Binding-site contacts:
Ligand atom C6 contacts residue PRO205 of chain 1.VA at 3.9 Å (hydrophobic).
Ligand atom N3 contacts residue PRO416 of chain 1.VA at 4.1 Å.
Ligand atom C2 contacts residue GLY424 of chain 1.VA at 4.1 Å.
Ligand atom C2' contacts residue PRO416 of chain 1.VA at 4.5 Å (hydrophobic).
Ligand atom N7 contacts residue PRO416 of chain 1.VA at 3.7 Å.
Ligand atom C5 contacts residue PRO416 of chain 1.VA at 3.2 Å (hydrophobic).
Ligand atom P contacts residue DC1 of chain 1.YE at 1.6 Å.
Ligand atom C8 contacts residue PRO416 of chain 1.VA at 4.5 Å (hydrophobic).
Ligand atom C5 contacts residue HIS415 of chain 1.VA at 4.3 Å.
Ligand atom C8 contacts residue HIS415 of chain 1.VA at 3.3 Å.
Ligand atom N1 contacts residue PRO416 of chain 1.VA at 3.4 Å (h-bond).
Ligand atom C6 contacts residue PRO416 of chain 1.VA at 2.9 Å (hydrophobic).
Ligand atom N6 contacts residue ASN394 of chain 1.VA at 4.3 Å.
Ligand atom O5' contacts residue DC1 of chain 1.YE at 2.5 Å (h-bond).
Ligand atom OP2 contacts residue DC1 of chain 1.YE at 2.5 Å (h-bond).
Ligand atom OP1 contacts residue DC1 of chain 1.YE at 2.5 Å (h-bond).
Ligand atom N7 contacts residue HIS415 of chain 1.VA at 3.0 Å (h-bond).
Ligand atom C5' contacts residue DC1 of chain 1.YE at 3.8 Å.
Ligand atom C5 contacts residue PRO205 of chain 1.VA at 4.2 Å (hydrophobic).
Ligand atom N1 contacts residue GLY424 of chain 1.VA at 3.9 Å.
Ligand atom N3 contacts residue PRO205 of chain 1.VA at 4.4 Å.
Ligand atom N1 contacts residue PRO205 of chain 1.VA at 4.0 Å.
Ligand atom C2 contacts residue PRO416 of chain 1.VA at 4.2 Å (hydrophobic).
Ligand atom OP2 contacts residue ASP411 of chain 1.TA at 4.2 Å.
Ligand atom O4' contacts residue DC1 of chain 1.YE at 4.2 Å.
Ligand atom N9 contacts residue PRO416 of chain 1.VA at 4.3 Å.
Ligand atom N6 contacts residue SER417 of chain 1.VA at 3.5 Å.
Ligand atom N6 contacts residue PRO205 of chain 1.VA at 4.2 Å.
Ligand atom C2 contacts residue PRO205 of chain 1.VA at 4.0 Å (hydrophobic).
Ligand atom N6 contacts residue PRO416 of chain 1.VA at 2.8 Å (h-bond).
Ligand atom C4 contacts residue PRO416 of chain 1.VA at 4.0 Å (hydrophobic).

This small molecule binds to this protein.
Small molecule (SMILES): Nc1ncnc2c1ncn2[C@H]1C[C@H](O)[C@@H](COP(=O)(O)O)O1

Sequence of chain 1.TA:
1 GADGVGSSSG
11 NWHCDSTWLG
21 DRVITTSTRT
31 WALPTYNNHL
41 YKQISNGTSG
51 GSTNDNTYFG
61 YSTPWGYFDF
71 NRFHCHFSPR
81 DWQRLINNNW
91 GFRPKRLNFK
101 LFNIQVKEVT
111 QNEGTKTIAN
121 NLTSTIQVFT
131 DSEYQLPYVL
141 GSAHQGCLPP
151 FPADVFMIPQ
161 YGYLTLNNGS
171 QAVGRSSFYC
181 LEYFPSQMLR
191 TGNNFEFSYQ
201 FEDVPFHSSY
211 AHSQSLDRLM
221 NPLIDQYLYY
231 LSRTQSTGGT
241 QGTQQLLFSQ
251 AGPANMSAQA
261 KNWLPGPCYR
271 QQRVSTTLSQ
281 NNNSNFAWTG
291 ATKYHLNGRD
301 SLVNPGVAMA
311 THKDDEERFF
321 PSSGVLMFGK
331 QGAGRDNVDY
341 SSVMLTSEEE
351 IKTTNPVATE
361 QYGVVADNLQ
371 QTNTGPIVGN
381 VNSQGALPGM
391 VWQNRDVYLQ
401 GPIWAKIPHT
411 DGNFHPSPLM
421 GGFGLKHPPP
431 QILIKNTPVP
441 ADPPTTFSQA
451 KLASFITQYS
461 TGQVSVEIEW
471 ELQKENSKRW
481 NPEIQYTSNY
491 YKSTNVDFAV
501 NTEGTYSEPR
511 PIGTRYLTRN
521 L

Sequence of chain 1.VA:
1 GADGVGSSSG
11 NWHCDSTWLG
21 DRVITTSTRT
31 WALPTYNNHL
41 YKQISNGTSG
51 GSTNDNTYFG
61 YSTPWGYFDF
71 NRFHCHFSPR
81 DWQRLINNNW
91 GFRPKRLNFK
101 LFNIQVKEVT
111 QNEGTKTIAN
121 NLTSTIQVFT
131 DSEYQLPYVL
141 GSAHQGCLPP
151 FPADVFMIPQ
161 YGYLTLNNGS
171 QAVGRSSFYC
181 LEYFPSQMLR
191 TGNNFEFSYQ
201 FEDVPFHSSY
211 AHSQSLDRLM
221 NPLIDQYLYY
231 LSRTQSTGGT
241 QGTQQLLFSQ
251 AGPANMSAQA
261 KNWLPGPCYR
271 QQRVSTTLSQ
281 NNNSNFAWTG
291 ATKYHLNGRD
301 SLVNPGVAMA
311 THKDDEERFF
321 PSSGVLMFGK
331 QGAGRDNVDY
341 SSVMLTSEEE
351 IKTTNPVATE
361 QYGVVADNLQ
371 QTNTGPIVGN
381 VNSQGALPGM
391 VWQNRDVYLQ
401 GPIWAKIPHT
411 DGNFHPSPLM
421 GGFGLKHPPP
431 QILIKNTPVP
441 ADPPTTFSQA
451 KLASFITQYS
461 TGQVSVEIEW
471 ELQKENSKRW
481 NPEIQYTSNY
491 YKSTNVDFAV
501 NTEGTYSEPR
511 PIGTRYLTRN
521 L